Sequence of chain 1.A:
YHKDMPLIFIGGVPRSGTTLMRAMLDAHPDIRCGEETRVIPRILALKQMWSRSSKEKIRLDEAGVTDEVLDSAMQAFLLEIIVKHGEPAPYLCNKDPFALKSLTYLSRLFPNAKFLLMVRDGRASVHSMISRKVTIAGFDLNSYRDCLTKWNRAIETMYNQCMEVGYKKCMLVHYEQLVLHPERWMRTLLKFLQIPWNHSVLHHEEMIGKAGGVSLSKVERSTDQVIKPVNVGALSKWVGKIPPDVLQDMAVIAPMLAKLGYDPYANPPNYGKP

Binding-site contacts:
Ligand atom O3' contacts residue ARG163 of chain 1.A at 3.1 Å (salt-bridge).
Ligand atom C5' contacts residue ARG58 of chain 1.A at 3.6 Å.
Ligand atom N1 contacts residue ASN274 of chain 1.A at 3.1 Å (h-bond).
Ligand atom O5' contacts residue SER59 of chain 1.A at 3.3 Å (h-bond).
Ligand atom O2P contacts residue LYS280 of chain 1.A at 2.9 Å (salt-bridge).
Ligand atom O5P contacts residue ARG58 of chain 1.A at 2.8 Å (salt-bridge).
Ligand atom O6P contacts residue GLY60 of chain 1.A at 3.1 Å (h-bond).
Ligand atom O3P contacts residue ARG163 of chain 1.A at 2.8 Å (salt-bridge).
Ligand atom O5P contacts residue SER265 of chain 1.A at 3.2 Å (h-bond).
Ligand atom N7 contacts residue VAL269 of chain 1.A at 3.5 Å (h-bond).
Ligand atom C3' contacts residue GLN268 of chain 1.A at 3.6 Å.
Ligand atom O6P contacts residue ARG58 of chain 1.A at 3.3 Å (salt-bridge).
Ligand atom O4P contacts residue THR62 of chain 1.A at 2.6 Å (h-bond).
Ligand atom O1P contacts residue ARG58 of chain 1.A at 2.8 Å (salt-bridge).
Ligand atom C8 contacts residue GLN268 of chain 1.A at 3.5 Å.
Ligand atom O1P contacts residue ARG175 of chain 1.A at 2.8 Å (salt-bridge).
Ligand atom O1P contacts residue SER171 of chain 1.A at 2.5 Å (h-bond).
Ligand atom P1 contacts residue SER171 of chain 1.A at 3.6 Å.
Ligand atom O5' contacts residue ARG58 of chain 1.A at 3.4 Å.
Ligand atom N3 contacts residue TYR218 of chain 1.A at 2.7 Å (h-bond).
Ligand atom C2 contacts residue ASN274 of chain 1.A at 3.1 Å.
Ligand atom O2P contacts residue ARG175 of chain 1.A at 3.0 Å (salt-bridge).
Ligand atom C2' contacts residue GLN268 of chain 1.A at 3.6 Å.
Ligand atom P2 contacts residue SER265 of chain 1.A at 3.5 Å.
Ligand atom O4P contacts residue THR61 of chain 1.A at 3.5 Å (h-bond).
Ligand atom P2 contacts residue ARG58 of chain 1.A at 3.5 Å.
Ligand atom O4P contacts residue SER265 of chain 1.A at 2.9 Å (h-bond).
Ligand atom C4 contacts residue TYR218 of chain 1.A at 3.7 Å (hydrophobic).
Ligand atom O6P contacts residue SER59 of chain 1.A at 3.0 Å (h-bond).
Ligand atom N6 contacts residue PRO272 of chain 1.A at 3.0 Å (h-bond).
Ligand atom N7 contacts residue GLN268 of chain 1.A at 3.3 Å (h-bond).
Ligand atom C2 contacts residue TYR218 of chain 1.A at 3.4 Å (hydrophobic).
Ligand atom N6 contacts residue GLN268 of chain 1.A at 3.5 Å (h-bond).
Ligand atom N6 contacts residue LYS271 of chain 1.A at 3.0 Å (salt-bridge).
Ligand atom C3' contacts residue ARG58 of chain 1.A at 3.6 Å.
Ligand atom C5' contacts residue SER265 of chain 1.A at 3.6 Å.
Ligand atom O3P contacts residue SER171 of chain 1.A at 3.7 Å.
Ligand atom O5' contacts residue GLY60 of chain 1.A at 3.0 Å (h-bond).
Ligand atom P2 contacts residue THR61 of chain 1.A at 3.5 Å.
Ligand atom O6P contacts residue THR61 of chain 1.A at 2.6 Å (h-bond).

A protein and the small-molecule ligand that binds it are described below.
Small molecule (SMILES): Nc1ncnc2c1ncn2[C@@H]1O[C@H](COP(=O)(O)O)[C@@H](OP(=O)(O)O)[C@H]1O